Binding-site contacts:
Ligand atom C3 contacts residue GLY102 of chain 2.A at 3.4 Å.
Ligand atom C9 contacts residue ALA60 of chain 2.A at 3.6 Å (hydrophobic).
Ligand atom C14 contacts residue ASN56 of chain 2.A at 3.8 Å.
Ligand atom C3 contacts residue ILE101 of chain 2.A at 3.7 Å (hydrophobic).
Ligand atom C5 contacts residue LYS63 of chain 2.A at 3.4 Å.
Ligand atom O2 contacts residue ASP98 of chain 2.A at 2.6 Å (salt-bridge).
Ligand atom C10 contacts residue THR189 of chain 2.A at 4.1 Å.
Ligand atom O1 contacts residue VAL191 of chain 2.A at 3.6 Å.
Ligand atom C7 contacts residue ASN56 of chain 2.A at 3.3 Å.
Ligand atom C6 contacts residue ASP59 of chain 2.A at 4.0 Å.
Ligand atom O2 contacts residue THR189 of chain 2.A at 3.5 Å.
Ligand atom C15 contacts residue MET103 of chain 2.A at 3.8 Å (hydrophobic).
Ligand atom O2 contacts residue SER57 of chain 2.A at 4.0 Å.
Ligand atom C12 contacts residue SER57 of chain 2.A at 4.0 Å.
Ligand atom C7 contacts residue ASP59 of chain 2.A at 3.7 Å.
Ligand atom C2 contacts residue GLY102 of chain 2.A at 3.3 Å.
Ligand atom N1 contacts residue GLY102 of chain 2.A at 4.0 Å.
Ligand atom C7 contacts residue ALA60 of chain 2.A at 3.8 Å (hydrophobic).
Ligand atom S1 contacts residue THR189 of chain 2.A at 3.9 Å.
Ligand atom C13 contacts residue ASN56 of chain 2.A at 3.5 Å.
Ligand atom C2 contacts residue ASP107 of chain 2.A at 3.3 Å.
Ligand atom O2 contacts residue ASN56 of chain 2.A at 4.1 Å.
Ligand atom S1 contacts residue ALA60 of chain 2.A at 4.0 Å.
Ligand atom C12 contacts residue ASP98 of chain 2.A at 3.6 Å.
Ligand atom O1 contacts residue LEU53 of chain 2.A at 3.6 Å.
Ligand atom C1 contacts residue GLY113 of chain 2.A at 3.5 Å.
Ligand atom C12 contacts residue THR189 of chain 2.A at 4.0 Å.
Ligand atom C11 contacts residue ASP98 of chain 2.A at 3.5 Å.
Ligand atom C6 contacts residue LYS63 of chain 2.A at 3.5 Å.
Ligand atom C11 contacts residue THR189 of chain 2.A at 3.8 Å.
Ligand atom C3 contacts residue MET103 of chain 2.A at 4.0 Å (hydrophobic).
Ligand atom O1 contacts residue ASN56 of chain 2.A at 3.5 Å.
Ligand atom C6 contacts residue ALA60 of chain 2.A at 4.1 Å (hydrophobic).
Ligand atom O1 contacts residue PHE143 of chain 2.A at 4.1 Å.
Ligand atom C8 contacts residue ASN56 of chain 2.A at 3.3 Å.
Ligand atom C10 contacts residue MET103 of chain 2.A at 4.0 Å (hydrophobic).
Ligand atom S1 contacts residue MET103 of chain 2.A at 3.7 Å.
Ligand atom C8 contacts residue ALA60 of chain 2.A at 3.6 Å (hydrophobic).
Ligand atom O2 contacts residue ALA60 of chain 2.A at 3.3 Å.
Ligand atom C12 contacts residue ASN56 of chain 2.A at 3.8 Å.

Sequence of chain 2.A:
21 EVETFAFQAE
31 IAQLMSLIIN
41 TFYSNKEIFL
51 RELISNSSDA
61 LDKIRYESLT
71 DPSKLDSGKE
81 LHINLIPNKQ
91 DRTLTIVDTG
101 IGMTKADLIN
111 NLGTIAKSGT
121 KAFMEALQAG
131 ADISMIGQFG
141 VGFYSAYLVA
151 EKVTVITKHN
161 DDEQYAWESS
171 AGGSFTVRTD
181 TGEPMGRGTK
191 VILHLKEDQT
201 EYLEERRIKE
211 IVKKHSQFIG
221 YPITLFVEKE

The protein below binds the small molecule below.
Small molecule (SMILES): CN(C)Cc1ccccc1Sc1ccc(O)cc1O